Sequence of chain 1.G:
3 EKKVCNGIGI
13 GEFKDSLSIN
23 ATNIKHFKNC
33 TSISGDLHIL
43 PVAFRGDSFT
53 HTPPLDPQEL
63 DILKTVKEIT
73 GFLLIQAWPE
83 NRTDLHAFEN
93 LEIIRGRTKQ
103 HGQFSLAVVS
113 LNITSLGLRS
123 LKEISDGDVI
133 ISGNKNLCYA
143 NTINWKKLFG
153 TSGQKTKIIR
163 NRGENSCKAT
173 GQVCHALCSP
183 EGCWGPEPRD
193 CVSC

Binding-site contacts:
Ligand atom O5 contacts residue ASN31 of chain 1.G at 2.4 Å (h-bond).
Ligand atom C1 contacts residue ASN31 of chain 1.G at 1.4 Å.
Ligand atom O7 contacts residue ASN31 of chain 1.G at 3.7 Å.
Ligand atom C8 contacts residue LYS30 of chain 1.G at 3.5 Å.
Ligand atom N2 contacts residue ASN31 of chain 1.G at 3.0 Å (h-bond).
Ligand atom C7 contacts residue ASN31 of chain 1.G at 3.5 Å.
Ligand atom N2 contacts residue LYS30 of chain 1.G at 4.4 Å.
Ligand atom C3 contacts residue ASN31 of chain 1.G at 3.8 Å.
Ligand atom C2 contacts residue ASN31 of chain 1.G at 2.5 Å.
Ligand atom O7 contacts residue LYS30 of chain 1.G at 3.6 Å.
Ligand atom C4 contacts residue ASN31 of chain 1.G at 4.3 Å.
Ligand atom C7 contacts residue LYS30 of chain 1.G at 3.6 Å.
Ligand atom C5 contacts residue ASN31 of chain 1.G at 3.7 Å.

A small-molecule ligand and the protein it binds are described below.
Small molecule (SMILES): CC(=O)N[C@@H]1[C@@H](O)[C@H](O)[C@@H](CO)O[C@H]1O